Sequence of chain 1.C:
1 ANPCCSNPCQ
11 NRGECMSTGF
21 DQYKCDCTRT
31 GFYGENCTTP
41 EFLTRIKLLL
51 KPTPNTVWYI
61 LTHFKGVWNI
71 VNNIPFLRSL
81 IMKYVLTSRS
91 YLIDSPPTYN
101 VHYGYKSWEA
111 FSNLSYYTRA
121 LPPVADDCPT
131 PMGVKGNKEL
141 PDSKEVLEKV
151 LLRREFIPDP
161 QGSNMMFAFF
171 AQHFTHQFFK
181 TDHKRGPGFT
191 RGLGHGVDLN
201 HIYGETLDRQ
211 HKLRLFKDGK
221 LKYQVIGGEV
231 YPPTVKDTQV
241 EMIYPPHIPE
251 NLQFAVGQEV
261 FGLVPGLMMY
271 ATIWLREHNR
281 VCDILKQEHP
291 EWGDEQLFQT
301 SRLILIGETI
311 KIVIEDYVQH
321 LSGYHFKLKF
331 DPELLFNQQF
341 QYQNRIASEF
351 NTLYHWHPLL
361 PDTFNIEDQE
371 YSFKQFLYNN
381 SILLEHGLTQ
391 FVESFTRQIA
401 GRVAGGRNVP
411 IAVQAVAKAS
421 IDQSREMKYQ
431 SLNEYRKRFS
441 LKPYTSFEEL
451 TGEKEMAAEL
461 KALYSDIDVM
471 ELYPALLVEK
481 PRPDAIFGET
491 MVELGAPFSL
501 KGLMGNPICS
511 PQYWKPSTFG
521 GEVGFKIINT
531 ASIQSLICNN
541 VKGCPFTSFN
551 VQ

Binding-site contacts:
Ligand atom O3 contacts residue ARG185 of chain 1.D at 4.2 Å.
Ligand atom C7 contacts residue ARG185 of chain 1.D at 3.8 Å.
Ligand atom C3 contacts residue ASN113 of chain 1.D at 3.8 Å.
Ligand atom C2 contacts residue ARG185 of chain 1.D at 4.0 Å.
Ligand atom O7 contacts residue LEU207 of chain 1.C at 3.8 Å.
Ligand atom O5 contacts residue ASN113 of chain 1.D at 2.3 Å (h-bond).
Ligand atom O5 contacts residue PHE189 of chain 1.D at 4.3 Å.
Ligand atom C1 contacts residue ASN113 of chain 1.D at 1.4 Å.
Ligand atom O3 contacts residue LEU207 of chain 1.C at 4.2 Å.
Ligand atom C2 contacts residue ASN113 of chain 1.D at 2.5 Å.
Ligand atom C7 contacts residue ASN113 of chain 1.D at 3.7 Å.
Ligand atom C1 contacts residue TYR116 of chain 1.D at 4.0 Å (hydrophobic).
Ligand atom C8 contacts residue PHE189 of chain 1.D at 4.0 Å (hydrophobic).
Ligand atom O5 contacts residue LEU207 of chain 1.C at 4.3 Å.
Ligand atom C1 contacts residue GLU109 of chain 1.D at 3.7 Å.
Ligand atom O6 contacts residue LEU207 of chain 1.C at 4.0 Å.
Ligand atom C4 contacts residue ASN113 of chain 1.D at 4.2 Å.
Ligand atom O5 contacts residue GLU109 of chain 1.D at 3.6 Å.
Ligand atom C3 contacts residue ARG185 of chain 1.D at 3.8 Å.
Ligand atom C5 contacts residue ARG185 of chain 1.D at 4.2 Å.
Ligand atom O5 contacts residue TYR116 of chain 1.D at 3.5 Å.
Ligand atom O6 contacts residue ASP208 of chain 1.C at 3.8 Å.
Ligand atom O7 contacts residue ARG185 of chain 1.D at 2.8 Å (salt-bridge).
Ligand atom C8 contacts residue ARG185 of chain 1.D at 4.0 Å.
Ligand atom O4 contacts residue ARG185 of chain 1.D at 2.9 Å (salt-bridge).
Ligand atom C2 contacts residue GLU109 of chain 1.D at 4.2 Å.
Ligand atom C4 contacts residue LEU207 of chain 1.C at 3.9 Å (hydrophobic).
Ligand atom O6 contacts residue TYR116 of chain 1.D at 3.6 Å (h-bond).
Ligand atom C6 contacts residue TYR116 of chain 1.D at 3.6 Å (hydrophobic).
Ligand atom C6 contacts residue PHE189 of chain 1.D at 3.7 Å (hydrophobic).
Ligand atom C2 contacts residue LEU207 of chain 1.C at 4.3 Å (hydrophobic).
Ligand atom C5 contacts residue ASN113 of chain 1.D at 3.6 Å.
Ligand atom N2 contacts residue ARG185 of chain 1.D at 4.3 Å.
Ligand atom O7 contacts residue ASN113 of chain 1.D at 3.9 Å.
Ligand atom C4 contacts residue ARG185 of chain 1.D at 3.8 Å.
Ligand atom C3 contacts residue LEU207 of chain 1.C at 4.3 Å (hydrophobic).
Ligand atom C8 contacts residue ASN113 of chain 1.D at 4.3 Å.
Ligand atom C5 contacts residue PHE189 of chain 1.D at 3.9 Å (hydrophobic).
Ligand atom C1 contacts residue ARG185 of chain 1.D at 4.0 Å.
Ligand atom N2 contacts residue ASN113 of chain 1.D at 3.0 Å (h-bond).

A small-molecule ligand and the protein it binds are described below.
Small molecule (SMILES): CC(=O)N[C@H]1[C@H](O[C@H]2[C@H](O)[C@@H](NC(C)=O)CO[C@@H]2CO)O[C@H](CO)[C@@H](O)[C@@H]1O

Sequence of chain 1.D:
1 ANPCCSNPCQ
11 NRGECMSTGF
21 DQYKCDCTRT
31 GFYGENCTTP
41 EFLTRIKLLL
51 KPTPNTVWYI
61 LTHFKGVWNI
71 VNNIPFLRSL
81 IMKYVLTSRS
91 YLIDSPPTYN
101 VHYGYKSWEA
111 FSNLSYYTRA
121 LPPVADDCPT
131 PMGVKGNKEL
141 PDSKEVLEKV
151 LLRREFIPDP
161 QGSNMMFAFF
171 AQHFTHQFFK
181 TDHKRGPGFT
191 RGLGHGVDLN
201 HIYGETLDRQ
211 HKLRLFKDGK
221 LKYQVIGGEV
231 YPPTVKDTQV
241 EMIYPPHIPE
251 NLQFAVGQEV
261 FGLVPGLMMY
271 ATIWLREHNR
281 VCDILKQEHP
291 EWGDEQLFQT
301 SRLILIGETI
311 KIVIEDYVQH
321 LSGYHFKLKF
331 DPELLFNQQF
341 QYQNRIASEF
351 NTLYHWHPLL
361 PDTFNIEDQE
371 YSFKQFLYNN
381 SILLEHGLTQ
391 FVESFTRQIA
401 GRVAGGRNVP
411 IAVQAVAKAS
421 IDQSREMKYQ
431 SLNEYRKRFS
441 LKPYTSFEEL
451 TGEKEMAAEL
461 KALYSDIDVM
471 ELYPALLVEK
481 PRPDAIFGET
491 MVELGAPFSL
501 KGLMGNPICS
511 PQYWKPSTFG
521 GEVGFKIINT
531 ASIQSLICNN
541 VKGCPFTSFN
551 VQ